Binding-site contacts:
Ligand atom C1 contacts residue GLN93 of chain 1.A at 3.7 Å.
Ligand atom C3 contacts residue PHE90 of chain 1.A at 3.9 Å (hydrophobic).
Ligand atom C17 contacts residue VAL26 of chain 1.A at 4.0 Å (hydrophobic).
Ligand atom C3 contacts residue ILE18 of chain 1.A at 3.5 Å (hydrophobic).
Ligand atom C14 contacts residue ASP153 of chain 1.A at 4.0 Å.
Ligand atom C5 contacts residue LEU142 of chain 1.A at 4.0 Å (hydrophobic).
Ligand atom O18 contacts residue ALA152 of chain 1.A at 3.9 Å.
Ligand atom C17 contacts residue ASP153 of chain 1.A at 4.1 Å.
Ligand atom C16 contacts residue ASP153 of chain 1.A at 3.5 Å.
Ligand atom C15 contacts residue VAL26 of chain 1.A at 4.0 Å (hydrophobic).
Ligand atom C11 contacts residue LEU142 of chain 1.A at 3.8 Å (hydrophobic).
Ligand atom N10 contacts residue VAL72 of chain 1.A at 3.6 Å.
Ligand atom N4 contacts residue PHE90 of chain 1.A at 3.3 Å.
Ligand atom C5 contacts residue PHE90 of chain 1.A at 4.1 Å (hydrophobic).
Ligand atom C1 contacts residue LEU142 of chain 1.A at 4.0 Å (hydrophobic).
Ligand atom C1 contacts residue ASP94 of chain 1.A at 3.7 Å.
Ligand atom C3 contacts residue LEU91 of chain 1.A at 3.8 Å (hydrophobic).
Ligand atom C7 contacts residue GLU89 of chain 1.A at 3.7 Å.
Ligand atom N10 contacts residue GLU89 of chain 1.A at 2.7 Å (salt-bridge).
Ligand atom C15 contacts residue ASP153 of chain 1.A at 3.5 Å.
Ligand atom N10 contacts residue LEU142 of chain 1.A at 3.6 Å.
Ligand atom C16 contacts residue VAL26 of chain 1.A at 3.5 Å (hydrophobic).
Ligand atom C5 contacts residue ALA39 of chain 1.A at 4.1 Å (hydrophobic).
Ligand atom C7 contacts residue LEU142 of chain 1.A at 3.3 Å (hydrophobic).
Ligand atom N4 contacts residue LEU91 of chain 1.A at 2.7 Å (h-bond).
Ligand atom N10 contacts residue ALA39 of chain 1.A at 3.5 Å.
Ligand atom C8 contacts residue ALA39 of chain 1.A at 3.6 Å (hydrophobic).
Ligand atom S9 contacts residue ILE18 of chain 1.A at 4.0 Å.
Ligand atom N6 contacts residue LEU142 of chain 1.A at 3.7 Å.
Ligand atom O18 contacts residue LEU142 of chain 1.A at 4.1 Å.
Ligand atom N6 contacts residue PHE90 of chain 1.A at 3.9 Å.
Ligand atom O18 contacts residue PHE88 of chain 1.A at 3.8 Å.
Ligand atom N10 contacts residue PHE88 of chain 1.A at 3.7 Å.
Ligand atom S9 contacts residue LEU142 of chain 1.A at 3.9 Å.
Ligand atom C8 contacts residue LEU142 of chain 1.A at 3.3 Å (hydrophobic).
Ligand atom N6 contacts residue ALA39 of chain 1.A at 3.6 Å.
Ligand atom C2 contacts residue LEU91 of chain 1.A at 3.8 Å (hydrophobic).
Ligand atom N6 contacts residue LEU91 of chain 1.A at 3.3 Å (h-bond).
Ligand atom C5 contacts residue LEU91 of chain 1.A at 3.5 Å (hydrophobic).
Ligand atom C7 contacts residue ALA39 of chain 1.A at 3.3 Å (hydrophobic).

Sequence of chain 1.A:
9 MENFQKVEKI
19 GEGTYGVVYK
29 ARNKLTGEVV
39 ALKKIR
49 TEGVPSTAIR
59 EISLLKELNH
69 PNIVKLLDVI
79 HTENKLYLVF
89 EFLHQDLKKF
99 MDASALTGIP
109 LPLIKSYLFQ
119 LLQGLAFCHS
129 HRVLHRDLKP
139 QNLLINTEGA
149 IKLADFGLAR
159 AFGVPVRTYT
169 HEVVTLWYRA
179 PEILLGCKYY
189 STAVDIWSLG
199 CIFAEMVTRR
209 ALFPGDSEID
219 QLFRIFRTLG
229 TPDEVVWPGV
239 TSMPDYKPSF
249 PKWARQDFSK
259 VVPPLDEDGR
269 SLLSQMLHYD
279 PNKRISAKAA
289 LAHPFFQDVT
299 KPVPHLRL

This protein binds this small molecule.
Small molecule (SMILES): C=CCNc1nc(N)c(C(=O)c2ccccc2)s1